The protein below binds the small molecule below.
Small molecule (SMILES): C[C@H](CCOc1ccc(I)cc1)CCN1CCN(c2ccncc2)C1=O

Sequence of chain 30.A:
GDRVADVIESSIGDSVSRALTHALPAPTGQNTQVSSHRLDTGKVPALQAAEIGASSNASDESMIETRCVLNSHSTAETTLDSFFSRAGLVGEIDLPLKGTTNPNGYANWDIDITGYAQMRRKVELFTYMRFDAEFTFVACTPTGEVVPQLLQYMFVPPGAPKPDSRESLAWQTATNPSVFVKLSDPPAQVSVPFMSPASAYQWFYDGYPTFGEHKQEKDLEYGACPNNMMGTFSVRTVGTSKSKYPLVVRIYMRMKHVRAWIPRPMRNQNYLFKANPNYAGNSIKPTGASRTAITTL

Sequence of chain 30.C:
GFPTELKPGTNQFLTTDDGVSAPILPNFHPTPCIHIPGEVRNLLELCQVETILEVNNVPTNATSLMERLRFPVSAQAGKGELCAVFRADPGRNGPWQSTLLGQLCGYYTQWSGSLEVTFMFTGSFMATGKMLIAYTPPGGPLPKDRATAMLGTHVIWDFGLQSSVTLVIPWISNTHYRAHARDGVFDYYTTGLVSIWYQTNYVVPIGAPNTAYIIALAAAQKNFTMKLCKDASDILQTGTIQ

Binding-site contacts:
Ligand atom CAD contacts residue ASN228 of chain 30.A at 3.5 Å.
Ligand atom CAL contacts residue ILE111 of chain 30.A at 3.5 Å (hydrophobic).
Ligand atom CAV contacts residue VAL192 of chain 30.A at 3.9 Å (hydrophobic).
Ligand atom CAH contacts residue VAL192 of chain 30.A at 3.9 Å (hydrophobic).
Ligand atom CAP contacts residue TYR201 of chain 30.A at 3.5 Å (hydrophobic).
Ligand atom CAM contacts residue ILE111 of chain 30.A at 3.6 Å (hydrophobic).
Ligand atom CAV contacts residue ILE111 of chain 30.A at 3.9 Å (hydrophobic).
Ligand atom CAL contacts residue PHE135 of chain 30.A at 3.7 Å (hydrophobic).
Ligand atom NAY contacts residue TRP203 of chain 30.A at 3.7 Å.
Ligand atom CAW contacts residue ASN228 of chain 30.A at 3.7 Å.
Ligand atom CAI contacts residue ILE24 of chain 30.C at 3.7 Å (hydrophobic).
Ligand atom CAQ contacts residue ASN228 of chain 30.A at 3.6 Å.
Ligand atom OAB contacts residue TRP203 of chain 30.A at 3.7 Å.
Ligand atom OAB contacts residue ASP112 of chain 30.A at 3.6 Å.
Ligand atom CAF contacts residue GLN202 of chain 30.A at 3.6 Å.
Ligand atom CAW contacts residue TRP203 of chain 30.A at 3.4 Å (hydrophobic).
Ligand atom OAS contacts residue MET195 of chain 30.A at 3.1 Å.
Ligand atom CAI contacts residue PHE155 of chain 30.A at 3.5 Å (hydrophobic).
Ligand atom CAQ contacts residue TRP203 of chain 30.A at 3.4 Å (hydrophobic).
Ligand atom CAF contacts residue TRP203 of chain 30.A at 3.6 Å (hydrophobic).
Ligand atom NAZ contacts residue ASN228 of chain 30.A at 3.9 Å.
Ligand atom CAG contacts residue ASP112 of chain 30.A at 3.5 Å.
Ligand atom NAZ contacts residue TRP203 of chain 30.A at 3.2 Å.
Ligand atom CAV contacts residue MET195 of chain 30.A at 3.9 Å (hydrophobic).
Ligand atom CAK contacts residue MET195 of chain 30.A at 3.8 Å (hydrophobic).
Ligand atom CAM contacts residue MET195 of chain 30.A at 4.0 Å (hydrophobic).
Ligand atom CAK contacts residue PHE155 of chain 30.A at 3.5 Å (hydrophobic).
Ligand atom CAG contacts residue THR114 of chain 30.A at 3.9 Å.
Ligand atom CAE contacts residue ASP112 of chain 30.A at 3.6 Å.
Ligand atom CAG contacts residue TRP203 of chain 30.A at 3.9 Å (hydrophobic).
Ligand atom CAA contacts residue PHE135 of chain 30.A at 3.8 Å (hydrophobic).
Ligand atom OAB contacts residue ILE113 of chain 30.A at 3.3 Å (h-bond).
Ligand atom CAD contacts residue GLN202 of chain 30.A at 3.6 Å.
Ligand atom CAF contacts residue ASN228 of chain 30.A at 3.2 Å.
Ligand atom OAS contacts residue VAL192 of chain 30.A at 3.9 Å.
Ligand atom CAE contacts residue THR114 of chain 30.A at 3.5 Å.
Ligand atom CAT contacts residue TRP203 of chain 30.A at 3.4 Å (hydrophobic).
Ligand atom CAX contacts residue ILE111 of chain 30.A at 3.9 Å (hydrophobic).
Ligand atom CAJ contacts residue PHE135 of chain 30.A at 3.8 Å (hydrophobic).
Ligand atom CAQ contacts residue TYR201 of chain 30.A at 3.7 Å (hydrophobic).